Sequence of chain 7.C:
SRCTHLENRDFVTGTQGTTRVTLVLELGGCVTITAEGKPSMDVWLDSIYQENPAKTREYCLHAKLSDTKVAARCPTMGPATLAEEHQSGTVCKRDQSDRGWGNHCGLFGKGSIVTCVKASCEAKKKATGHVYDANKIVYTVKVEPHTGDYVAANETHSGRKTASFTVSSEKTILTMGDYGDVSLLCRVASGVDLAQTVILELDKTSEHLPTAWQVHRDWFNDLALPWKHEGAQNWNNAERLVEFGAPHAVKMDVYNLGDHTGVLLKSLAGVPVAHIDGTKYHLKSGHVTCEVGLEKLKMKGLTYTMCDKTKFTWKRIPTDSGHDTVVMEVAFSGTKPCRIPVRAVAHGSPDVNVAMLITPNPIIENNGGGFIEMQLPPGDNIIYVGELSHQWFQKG

A protein and the small-molecule ligand that binds it are described below.
Small molecule (SMILES): CC(=O)N[C@@H]1[C@@H](O)[C@H](O)[C@@H](CO)O[C@H]1O

Sequence of chain 7.A:
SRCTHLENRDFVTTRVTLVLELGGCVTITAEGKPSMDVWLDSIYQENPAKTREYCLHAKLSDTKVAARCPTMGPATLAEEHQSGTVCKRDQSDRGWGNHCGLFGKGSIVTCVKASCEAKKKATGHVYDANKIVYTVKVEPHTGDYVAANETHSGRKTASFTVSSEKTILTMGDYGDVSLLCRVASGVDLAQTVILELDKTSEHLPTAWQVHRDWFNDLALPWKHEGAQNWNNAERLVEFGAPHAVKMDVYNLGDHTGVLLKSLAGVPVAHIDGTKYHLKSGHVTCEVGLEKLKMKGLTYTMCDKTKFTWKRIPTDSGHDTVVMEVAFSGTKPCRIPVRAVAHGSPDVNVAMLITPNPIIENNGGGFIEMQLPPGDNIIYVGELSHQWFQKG

Binding-site contacts:
Ligand atom C8 contacts residue GLU155 of chain 7.C at 3.8 Å.
Ligand atom O5 contacts residue ASN154 of chain 7.C at 2.3 Å (h-bond).
Ligand atom N2 contacts residue ASN154 of chain 7.C at 2.9 Å (h-bond).
Ligand atom O7 contacts residue ASN154 of chain 7.C at 3.2 Å (h-bond).
Ligand atom C1 contacts residue GLU155 of chain 7.C at 3.9 Å.
Ligand atom C3 contacts residue ASN154 of chain 7.C at 3.7 Å.
Ligand atom C5 contacts residue HIS104 of chain 7.A at 3.6 Å.
Ligand atom C1 contacts residue ASN154 of chain 7.C at 1.4 Å.
Ligand atom C2 contacts residue ASN154 of chain 7.C at 2.4 Å.
Ligand atom N2 contacts residue GLU155 of chain 7.C at 3.0 Å (salt-bridge).
Ligand atom C3 contacts residue GLU155 of chain 7.C at 3.7 Å.
Ligand atom C5 contacts residue ASN154 of chain 7.C at 3.6 Å.
Ligand atom C1 contacts residue HIS104 of chain 7.A at 3.4 Å.
Ligand atom C7 contacts residue ASN154 of chain 7.C at 3.3 Å.
Ligand atom C4 contacts residue ASN154 of chain 7.C at 4.2 Å.
Ligand atom C8 contacts residue ASN154 of chain 7.C at 3.6 Å.
Ligand atom C2 contacts residue GLU155 of chain 7.C at 3.7 Å.
Ligand atom C6 contacts residue HIS104 of chain 7.A at 4.0 Å.
Ligand atom O3 contacts residue GLU155 of chain 7.C at 4.3 Å.
Ligand atom O5 contacts residue HIS104 of chain 7.A at 3.1 Å (h-bond).
Ligand atom C7 contacts residue GLU155 of chain 7.C at 3.9 Å.